Binding-site contacts:
Ligand atom C8 contacts residue GLU136 of chain 1.B at 3.1 Å.
Ligand atom C2 contacts residue GLU136 of chain 1.B at 4.0 Å.
Ligand atom O7 contacts residue THR118 of chain 1.B at 4.2 Å.
Ligand atom C7 contacts residue ASN119 of chain 1.B at 3.2 Å.
Ligand atom C7 contacts residue GLU136 of chain 1.B at 3.5 Å.
Ligand atom N2 contacts residue ASN119 of chain 1.B at 3.0 Å (h-bond).
Ligand atom C3 contacts residue GLU136 of chain 1.B at 4.2 Å.
Ligand atom C5 contacts residue ASN119 of chain 1.B at 3.7 Å.
Ligand atom C8 contacts residue ASN119 of chain 1.B at 3.7 Å.
Ligand atom O3 contacts residue GLU136 of chain 1.B at 4.2 Å.
Ligand atom O5 contacts residue ASN119 of chain 1.B at 2.4 Å (h-bond).
Ligand atom O7 contacts residue ASN119 of chain 1.B at 3.2 Å (h-bond).
Ligand atom C3 contacts residue ASN119 of chain 1.B at 3.8 Å.
Ligand atom C1 contacts residue ASN119 of chain 1.B at 1.4 Å.
Ligand atom C8 contacts residue THR118 of chain 1.B at 4.3 Å.
Ligand atom C2 contacts residue ASN119 of chain 1.B at 2.5 Å.
Ligand atom C4 contacts residue ASN119 of chain 1.B at 4.2 Å.
Ligand atom N2 contacts residue GLU136 of chain 1.B at 2.9 Å (salt-bridge).

The protein below binds the small molecule below.
Small molecule (SMILES): CC(=O)N[C@@H]1[C@@H](O)[C@H](O)[C@@H](CO)O[C@H]1O

Sequence of chain 1.B:
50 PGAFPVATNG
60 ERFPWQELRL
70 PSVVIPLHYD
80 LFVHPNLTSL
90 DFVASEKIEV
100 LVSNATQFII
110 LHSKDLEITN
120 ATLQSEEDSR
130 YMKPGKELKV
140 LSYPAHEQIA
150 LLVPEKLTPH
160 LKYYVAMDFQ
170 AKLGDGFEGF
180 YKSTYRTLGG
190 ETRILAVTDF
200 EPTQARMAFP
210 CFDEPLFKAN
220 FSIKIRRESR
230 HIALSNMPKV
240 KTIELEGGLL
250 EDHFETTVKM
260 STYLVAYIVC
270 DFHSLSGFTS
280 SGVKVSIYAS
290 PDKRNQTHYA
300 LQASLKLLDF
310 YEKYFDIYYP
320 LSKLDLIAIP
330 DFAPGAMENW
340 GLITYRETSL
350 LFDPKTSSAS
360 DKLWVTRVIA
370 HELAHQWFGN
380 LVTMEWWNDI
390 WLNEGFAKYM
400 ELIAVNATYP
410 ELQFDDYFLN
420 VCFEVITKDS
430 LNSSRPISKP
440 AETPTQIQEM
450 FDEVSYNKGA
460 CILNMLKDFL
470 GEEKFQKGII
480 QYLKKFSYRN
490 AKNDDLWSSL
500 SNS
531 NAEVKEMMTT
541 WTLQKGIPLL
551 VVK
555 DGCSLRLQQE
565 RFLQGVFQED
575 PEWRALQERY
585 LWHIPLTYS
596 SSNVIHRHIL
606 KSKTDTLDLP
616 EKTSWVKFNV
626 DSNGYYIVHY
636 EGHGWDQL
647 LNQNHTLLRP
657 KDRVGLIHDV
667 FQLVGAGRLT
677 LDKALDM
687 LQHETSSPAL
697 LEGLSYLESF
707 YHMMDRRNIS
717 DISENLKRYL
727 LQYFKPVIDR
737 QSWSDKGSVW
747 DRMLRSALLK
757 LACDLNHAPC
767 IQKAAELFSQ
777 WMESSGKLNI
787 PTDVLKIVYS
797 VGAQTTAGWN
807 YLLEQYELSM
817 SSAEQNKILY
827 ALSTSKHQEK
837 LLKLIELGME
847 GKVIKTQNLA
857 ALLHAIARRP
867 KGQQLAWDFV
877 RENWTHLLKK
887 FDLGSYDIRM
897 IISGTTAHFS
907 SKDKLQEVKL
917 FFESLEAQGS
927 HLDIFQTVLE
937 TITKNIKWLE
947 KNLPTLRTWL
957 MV